Sequence of chain 1.E:
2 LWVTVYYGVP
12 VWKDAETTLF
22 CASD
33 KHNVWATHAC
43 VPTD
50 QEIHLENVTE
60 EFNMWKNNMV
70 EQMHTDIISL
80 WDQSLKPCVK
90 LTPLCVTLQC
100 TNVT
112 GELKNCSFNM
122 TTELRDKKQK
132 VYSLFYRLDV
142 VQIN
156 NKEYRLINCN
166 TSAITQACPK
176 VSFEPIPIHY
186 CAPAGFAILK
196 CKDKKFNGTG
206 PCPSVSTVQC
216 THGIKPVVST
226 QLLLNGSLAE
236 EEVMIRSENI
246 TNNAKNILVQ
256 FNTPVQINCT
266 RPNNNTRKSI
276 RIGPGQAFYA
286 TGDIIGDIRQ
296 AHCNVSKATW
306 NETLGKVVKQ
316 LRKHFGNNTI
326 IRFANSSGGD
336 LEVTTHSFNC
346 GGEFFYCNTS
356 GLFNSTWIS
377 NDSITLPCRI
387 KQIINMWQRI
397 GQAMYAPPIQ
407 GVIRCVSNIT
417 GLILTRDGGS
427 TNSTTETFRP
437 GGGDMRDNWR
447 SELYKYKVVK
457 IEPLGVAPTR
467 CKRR

Binding-site contacts:
Ligand atom O4 contacts residue NAG1 of chain 1.OB at 3.2 Å (h-bond).
Ligand atom C5 contacts residue SER355 of chain 1.E at 4.4 Å.
Ligand atom O5 contacts residue NAG1 of chain 1.OB at 3.4 Å (h-bond).
Ligand atom C3 contacts residue ASN353 of chain 1.E at 3.8 Å.
Ligand atom C1 contacts residue ASN353 of chain 1.E at 1.4 Å.
Ligand atom O3 contacts residue NAG1 of chain 1.OB at 3.1 Å (h-bond).
Ligand atom C2 contacts residue ASN353 of chain 1.E at 2.5 Å.
Ligand atom C4 contacts residue ASN353 of chain 1.E at 4.2 Å.
Ligand atom C3 contacts residue NAG1 of chain 1.OB at 3.3 Å.
Ligand atom C1 contacts residue NAG1 of chain 1.OB at 3.9 Å.
Ligand atom O5 contacts residue ASN353 of chain 1.E at 2.4 Å (h-bond).
Ligand atom C1 contacts residue SER355 of chain 1.E at 3.7 Å.
Ligand atom O5 contacts residue SER355 of chain 1.E at 4.2 Å.
Ligand atom C4 contacts residue NAG1 of chain 1.OB at 3.9 Å.
Ligand atom C5 contacts residue ASN353 of chain 1.E at 3.6 Å.
Ligand atom N2 contacts residue ASN353 of chain 1.E at 2.9 Å (h-bond).
Ligand atom C7 contacts residue ASN353 of chain 1.E at 4.1 Å.
Ligand atom N2 contacts residue NAG1 of chain 1.OB at 4.4 Å.
Ligand atom C8 contacts residue ARG385 of chain 1.E at 4.5 Å.

This small molecule binds to this protein.
Small molecule (SMILES): CC(=O)N[C@H]1[C@H](O[C@H]2[C@H](O)[C@@H](NC(C)=O)CO[C@@H]2CO)O[C@H](CO)[C@@H](O)[C@@H]1O